Binding-site contacts:
Ligand atom C28 contacts residue SER227 of chain 1.B at 3.9 Å.
Ligand atom O3 contacts residue TRP178 of chain 1.B at 3.0 Å.
Ligand atom C4 contacts residue TRP178 of chain 1.B at 3.8 Å (hydrophobic).
Ligand atom C34 contacts residue TRP178 of chain 1.B at 3.8 Å (hydrophobic).
Ligand atom C28 contacts residue VAL198 of chain 1.B at 3.8 Å (hydrophobic).
Ligand atom O6 contacts residue HIS189 of chain 1.B at 3.4 Å (h-bond).
Ligand atom C33 contacts residue HIS234 of chain 1.B at 3.7 Å.
Ligand atom C21 contacts residue ILE252 of chain 1.B at 3.8 Å (hydrophobic).
Ligand atom C30 contacts residue HIS189 of chain 1.B at 3.9 Å.
Ligand atom C26 contacts residue ASP173 of chain 1.B at 3.4 Å.
Ligand atom C24 contacts residue MET222 of chain 1.B at 3.7 Å (hydrophobic).
Ligand atom C30 contacts residue MET192 of chain 1.B at 3.7 Å (hydrophobic).
Ligand atom O7 contacts residue HIS189 of chain 1.B at 2.8 Å (h-bond).
Ligand atom C19 contacts residue HIS189 of chain 1.B at 3.8 Å.
Ligand atom C28 contacts residue ALA193 of chain 1.B at 3.9 Å (hydrophobic).
Ligand atom C26 contacts residue TYR254 of chain 1.B at 3.5 Å (hydrophobic).
Ligand atom C26 contacts residue TRP273 of chain 1.B at 3.7 Å (hydrophobic).
Ligand atom C17 contacts residue SER227 of chain 1.B at 3.6 Å.
Ligand atom C27 contacts residue ALA193 of chain 1.B at 4.0 Å (hydrophobic).
Ligand atom C25 contacts residue ASP173 of chain 1.B at 4.0 Å.
Ligand atom C22 contacts residue ASP173 of chain 1.B at 3.7 Å.
Ligand atom C9 contacts residue LEU236 of chain 1.B at 3.5 Å (hydrophobic).
Ligand atom C7 contacts residue SER177 of chain 1.B at 3.9 Å.
Ligand atom C3 contacts residue TRP178 of chain 1.B at 3.8 Å (hydrophobic).
Ligand atom C1 contacts residue SER177 of chain 1.B at 3.9 Å.
Ligand atom C8 contacts residue SER177 of chain 1.B at 3.7 Å.
Ligand atom C6 contacts residue ARG180 of chain 1.B at 3.9 Å.
Ligand atom C23 contacts residue HIS189 of chain 1.B at 3.4 Å.
Ligand atom O8 contacts residue HIS189 of chain 1.B at 3.4 Å (h-bond).
Ligand atom O5 contacts residue ARG180 of chain 1.B at 3.1 Å (salt-bridge).
Ligand atom C8 contacts residue ASP173 of chain 1.B at 3.8 Å.
Ligand atom C25 contacts residue TRP273 of chain 1.B at 3.7 Å (hydrophobic).
Ligand atom O2 contacts residue HIS234 of chain 1.B at 3.7 Å.
Ligand atom O4 contacts residue LEU231 of chain 1.B at 3.6 Å.
Ligand atom C31 contacts residue MET192 of chain 1.B at 3.8 Å (hydrophobic).
Ligand atom C28 contacts residue SER196 of chain 1.B at 3.9 Å.
Ligand atom O8 contacts residue ASP173 of chain 1.B at 2.6 Å (salt-bridge).
Ligand atom O5 contacts residue HIS189 of chain 1.B at 3.8 Å.
Ligand atom O1 contacts residue SER177 of chain 1.B at 3.2 Å.
Ligand atom C25 contacts residue ILE252 of chain 1.B at 3.8 Å (hydrophobic).

A protein and the small-molecule ligand that binds it are described below.
Small molecule (SMILES): CC[C@@H](C(=O)[C@@H](C)[C@@H](O)[C@H](C)CCc1ccc(C)c(O)c1C(=O)O)[C@H]1O[C@](CC)([C@H]2CC[C@](O)(CC)[C@H](C)O2)C[C@@H]1C

Sequence of chain 1.B:
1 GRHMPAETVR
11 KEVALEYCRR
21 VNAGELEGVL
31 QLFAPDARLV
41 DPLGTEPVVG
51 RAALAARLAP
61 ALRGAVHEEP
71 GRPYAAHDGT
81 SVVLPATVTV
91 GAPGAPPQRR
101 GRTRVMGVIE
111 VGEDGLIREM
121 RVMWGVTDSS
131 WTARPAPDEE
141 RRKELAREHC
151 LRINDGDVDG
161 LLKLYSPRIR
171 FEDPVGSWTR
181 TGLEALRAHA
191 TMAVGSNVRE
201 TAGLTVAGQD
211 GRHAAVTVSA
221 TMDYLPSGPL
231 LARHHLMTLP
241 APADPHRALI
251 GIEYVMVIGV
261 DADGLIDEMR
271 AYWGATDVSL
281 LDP